Sequence of chain 1.B:
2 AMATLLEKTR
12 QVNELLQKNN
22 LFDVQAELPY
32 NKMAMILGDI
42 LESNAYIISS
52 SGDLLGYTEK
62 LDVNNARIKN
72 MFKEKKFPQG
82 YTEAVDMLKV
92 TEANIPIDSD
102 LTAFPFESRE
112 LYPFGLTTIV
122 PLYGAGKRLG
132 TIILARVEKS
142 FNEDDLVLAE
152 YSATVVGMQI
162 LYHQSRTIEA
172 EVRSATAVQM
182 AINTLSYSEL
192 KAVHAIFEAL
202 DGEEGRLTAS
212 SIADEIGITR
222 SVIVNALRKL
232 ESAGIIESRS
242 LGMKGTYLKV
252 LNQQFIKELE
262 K

Binding-site contacts:
Ligand atom C contacts residue PRO106 of chain 1.B at 4.4 Å (hydrophobic).
Ligand atom CB contacts residue THR103 of chain 1.B at 3.4 Å.
Ligand atom CD1 contacts residue PHE78 of chain 1.B at 3.7 Å (hydrophobic).
Ligand atom OXT contacts residue PHE107 of chain 1.B at 4.4 Å.
Ligand atom O contacts residue ARG68 of chain 1.B at 3.1 Å (salt-bridge).
Ligand atom N contacts residue PHE105 of chain 1.B at 2.6 Å (h-bond).
Ligand atom O contacts residue PHE105 of chain 1.B at 3.2 Å (h-bond).
Ligand atom OXT contacts residue ARG68 of chain 1.B at 3.5 Å (salt-bridge).
Ligand atom CA contacts residue ALA104 of chain 1.B at 4.5 Å (hydrophobic).
Ligand atom CD2 contacts residue ILE69 of chain 1.B at 3.9 Å (hydrophobic).
Ligand atom CB contacts residue ALA104 of chain 1.B at 3.2 Å (hydrophobic).
Ligand atom CA contacts residue PHE105 of chain 1.B at 3.5 Å (hydrophobic).
Ligand atom N contacts residue THR103 of chain 1.B at 2.8 Å (h-bond).
Ligand atom C contacts residue PHE105 of chain 1.B at 3.9 Å (hydrophobic).
Ligand atom CB contacts residue PHE105 of chain 1.B at 3.6 Å (hydrophobic).
Ligand atom N contacts residue ALA104 of chain 1.B at 4.2 Å.
Ligand atom CD1 contacts residue TYR82 of chain 1.B at 4.1 Å (hydrophobic).
Ligand atom CD2 contacts residue ALA104 of chain 1.B at 4.4 Å (hydrophobic).
Ligand atom OXT contacts residue MET72 of chain 1.B at 4.3 Å.
Ligand atom CA contacts residue THR103 of chain 1.B at 3.5 Å.
Ligand atom CA contacts residue TYR82 of chain 1.B at 4.4 Å (hydrophobic).
Ligand atom O contacts residue PRO106 of chain 1.B at 3.2 Å.
Ligand atom CD2 contacts residue MET72 of chain 1.B at 3.5 Å (hydrophobic).
Ligand atom CG contacts residue ALA104 of chain 1.B at 4.0 Å (hydrophobic).
Ligand atom C contacts residue PHE107 of chain 1.B at 4.4 Å (hydrophobic).
Ligand atom CD1 contacts residue ALA104 of chain 1.B at 3.7 Å (hydrophobic).
Ligand atom C contacts residue ARG68 of chain 1.B at 3.7 Å.
Ligand atom O contacts residue PHE107 of chain 1.B at 3.5 Å (h-bond).

A protein and the small-molecule ligand that binds it are described below.
Small molecule (SMILES): CC(C)C[C@H](N)C(=O)O